Sequence of chain 1.A:
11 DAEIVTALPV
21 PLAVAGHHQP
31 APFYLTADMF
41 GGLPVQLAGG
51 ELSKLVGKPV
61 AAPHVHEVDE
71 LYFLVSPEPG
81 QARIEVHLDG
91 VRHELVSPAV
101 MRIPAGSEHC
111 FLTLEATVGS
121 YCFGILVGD

This protein binds this small molecule.
Small molecule (SMILES): C[C@H](c1ccccc1)[C@H](N)C(=O)O

Binding-site contacts:
Ligand atom C08 contacts residue CYS122 of chain 1.A at 4.0 Å (hydrophobic).
Ligand atom C04 contacts residue ALA48 of chain 1.A at 3.8 Å (hydrophobic).
Ligand atom C08 contacts residue GLY49 of chain 1.A at 3.5 Å.
Ligand atom C09 contacts residue GLY49 of chain 1.A at 4.0 Å.
Ligand atom C06 contacts residue ALA31 of chain 1.A at 4.0 Å (hydrophobic).
Ligand atom O13 contacts residue HIS27 of chain 1.A at 2.7 Å (h-bond).
Ligand atom C09 contacts residue CYS122 of chain 1.A at 3.9 Å (hydrophobic).
Ligand atom O12 contacts residue HIS64 of chain 1.A at 3.2 Å (h-bond).
Ligand atom C11 contacts residue FE1 of chain 1.C at 3.2 Å.
Ligand atom O12 contacts residue HIS109 of chain 1.A at 3.8 Å.
Ligand atom O12 contacts residue GLU70 of chain 1.A at 3.3 Å (salt-bridge).
Ligand atom C02 contacts residue GLU70 of chain 1.A at 2.9 Å.
Ligand atom O13 contacts residue VAL60 of chain 1.A at 4.0 Å.
Ligand atom C05 contacts residue HIS27 of chain 1.A at 3.8 Å.
Ligand atom C10 contacts residue GLU70 of chain 1.A at 3.9 Å.
Ligand atom N01 contacts residue HIS66 of chain 1.A at 3.1 Å (h-bond).
Ligand atom C08 contacts residue PHE111 of chain 1.A at 4.0 Å (hydrophobic).
Ligand atom C09 contacts residue ALA48 of chain 1.A at 4.0 Å (hydrophobic).
Ligand atom N01 contacts residue VAL24 of chain 1.A at 3.5 Å.
Ligand atom C11 contacts residue HIS27 of chain 1.A at 3.3 Å.
Ligand atom N01 contacts residue FE1 of chain 1.C at 2.4 Å.
Ligand atom O12 contacts residue TYR72 of chain 1.A at 2.5 Å (h-bond).
Ligand atom C07 contacts residue GLY49 of chain 1.A at 3.9 Å.
Ligand atom C02 contacts residue HIS27 of chain 1.A at 3.6 Å.
Ligand atom C10 contacts residue GLY124 of chain 1.A at 3.6 Å.
Ligand atom C03 contacts residue HIS27 of chain 1.A at 3.5 Å.
Ligand atom C03 contacts residue GLU70 of chain 1.A at 3.5 Å.
Ligand atom C11 contacts residue HIS64 of chain 1.A at 3.6 Å.
Ligand atom C11 contacts residue GLU70 of chain 1.A at 3.7 Å.
Ligand atom N01 contacts residue GLU70 of chain 1.A at 3.3 Å (salt-bridge).
Ligand atom C02 contacts residue FE1 of chain 1.C at 3.0 Å.
Ligand atom O12 contacts residue FE1 of chain 1.C at 2.6 Å.
Ligand atom C09 contacts residue PHE111 of chain 1.A at 3.9 Å (hydrophobic).
Ligand atom N01 contacts residue HIS27 of chain 1.A at 3.3 Å.
Ligand atom C04 contacts residue GLU70 of chain 1.A at 3.1 Å.
Ligand atom O13 contacts residue PHE111 of chain 1.A at 4.0 Å.
Ligand atom C06 contacts residue HIS27 of chain 1.A at 3.5 Å.
Ligand atom C11 contacts residue TYR72 of chain 1.A at 3.6 Å (hydrophobic).
Ligand atom N01 contacts residue HIS64 of chain 1.A at 3.5 Å (h-bond).
Ligand atom C09 contacts residue GLY124 of chain 1.A at 3.6 Å.